Binding-site contacts:
Ligand atom C7 contacts residue ASN312 of chain 1.B at 3.3 Å.
Ligand atom C2 contacts residue ASP400 of chain 1.B at 4.5 Å.
Ligand atom C1 contacts residue ASP400 of chain 1.B at 4.2 Å.
Ligand atom O5 contacts residue ASP400 of chain 1.B at 3.1 Å (salt-bridge).
Ligand atom C8 contacts residue HIS394 of chain 1.B at 3.4 Å.
Ligand atom C5 contacts residue SER398 of chain 1.B at 3.6 Å.
Ligand atom C3 contacts residue ASN312 of chain 1.B at 3.7 Å.
Ligand atom C4 contacts residue ASP400 of chain 1.B at 4.0 Å.
Ligand atom C5 contacts residue ASN312 of chain 1.B at 3.7 Å.
Ligand atom O4 contacts residue ASP400 of chain 1.B at 4.3 Å.
Ligand atom O6 contacts residue ASP400 of chain 1.B at 2.5 Å (salt-bridge).
Ligand atom O7 contacts residue LYS393 of chain 1.B at 3.6 Å (salt-bridge).
Ligand atom O6 contacts residue SER398 of chain 1.B at 2.5 Å (h-bond).
Ligand atom C7 contacts residue GLU392 of chain 1.B at 4.2 Å.
Ligand atom C1 contacts residue ASN312 of chain 1.B at 1.4 Å.
Ligand atom C1 contacts residue SER398 of chain 1.B at 4.0 Å.
Ligand atom N2 contacts residue ASN312 of chain 1.B at 2.8 Å (h-bond).
Ligand atom O6 contacts residue TYR356 of chain 1.B at 3.7 Å.
Ligand atom C8 contacts residue ASN312 of chain 1.B at 3.4 Å.
Ligand atom C5 contacts residue ASP400 of chain 1.B at 3.7 Å.
Ligand atom O7 contacts residue GLU392 of chain 1.B at 3.9 Å.
Ligand atom O5 contacts residue SER398 of chain 1.B at 2.9 Å (h-bond).
Ligand atom O7 contacts residue HIS394 of chain 1.B at 4.4 Å.
Ligand atom N2 contacts residue GLU392 of chain 1.B at 4.2 Å.
Ligand atom C6 contacts residue ASP400 of chain 1.B at 3.3 Å.
Ligand atom O7 contacts residue ASN312 of chain 1.B at 4.2 Å.
Ligand atom O5 contacts residue ASN312 of chain 1.B at 2.4 Å (h-bond).
Ligand atom N2 contacts residue LYS393 of chain 1.B at 4.2 Å.
Ligand atom C6 contacts residue SER398 of chain 1.B at 3.1 Å.
Ligand atom O6 contacts residue ALA399 of chain 1.B at 2.6 Å (h-bond).
Ligand atom C2 contacts residue ASN312 of chain 1.B at 2.4 Å.
Ligand atom C4 contacts residue ASN312 of chain 1.B at 4.2 Å.
Ligand atom C8 contacts residue LYS393 of chain 1.B at 3.3 Å.
Ligand atom C6 contacts residue ALA399 of chain 1.B at 3.5 Å (hydrophobic).
Ligand atom C7 contacts residue LYS393 of chain 1.B at 3.5 Å.
Ligand atom O6 contacts residue ASN312 of chain 1.B at 4.3 Å.
Ligand atom C1 contacts residue GLU392 of chain 1.B at 3.8 Å.

A protein and the small-molecule ligand that binds it are described below.
Small molecule (SMILES): CC(=O)N[C@H]1[C@H](O[C@H]2[C@H](O)[C@@H](NC(C)=O)CO[C@@H]2CO)O[C@H](CO)[C@@H](O)[C@@H]1O

Sequence of chain 1.B:
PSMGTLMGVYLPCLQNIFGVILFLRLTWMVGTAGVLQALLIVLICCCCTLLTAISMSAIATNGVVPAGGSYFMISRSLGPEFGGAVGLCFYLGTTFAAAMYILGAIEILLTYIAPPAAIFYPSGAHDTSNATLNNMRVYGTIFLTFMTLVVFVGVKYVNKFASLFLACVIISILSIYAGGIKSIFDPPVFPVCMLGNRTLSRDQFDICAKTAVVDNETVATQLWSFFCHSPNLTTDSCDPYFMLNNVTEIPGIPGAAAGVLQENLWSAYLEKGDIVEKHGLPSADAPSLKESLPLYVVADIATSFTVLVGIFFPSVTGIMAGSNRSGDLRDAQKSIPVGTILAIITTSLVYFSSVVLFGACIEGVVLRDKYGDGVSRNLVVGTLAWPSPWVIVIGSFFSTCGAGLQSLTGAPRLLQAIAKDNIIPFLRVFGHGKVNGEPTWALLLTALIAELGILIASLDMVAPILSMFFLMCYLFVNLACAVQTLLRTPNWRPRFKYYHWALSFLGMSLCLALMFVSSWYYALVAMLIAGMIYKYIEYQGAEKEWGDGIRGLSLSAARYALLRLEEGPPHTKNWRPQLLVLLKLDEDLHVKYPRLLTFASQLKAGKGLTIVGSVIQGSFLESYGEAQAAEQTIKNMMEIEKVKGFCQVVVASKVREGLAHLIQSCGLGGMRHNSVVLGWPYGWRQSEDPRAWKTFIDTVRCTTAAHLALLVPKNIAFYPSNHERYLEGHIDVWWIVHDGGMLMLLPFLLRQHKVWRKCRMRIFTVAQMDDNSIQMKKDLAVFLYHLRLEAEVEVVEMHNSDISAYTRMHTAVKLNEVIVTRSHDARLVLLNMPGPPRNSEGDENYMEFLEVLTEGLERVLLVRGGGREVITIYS